Sequence of chain 1.A:
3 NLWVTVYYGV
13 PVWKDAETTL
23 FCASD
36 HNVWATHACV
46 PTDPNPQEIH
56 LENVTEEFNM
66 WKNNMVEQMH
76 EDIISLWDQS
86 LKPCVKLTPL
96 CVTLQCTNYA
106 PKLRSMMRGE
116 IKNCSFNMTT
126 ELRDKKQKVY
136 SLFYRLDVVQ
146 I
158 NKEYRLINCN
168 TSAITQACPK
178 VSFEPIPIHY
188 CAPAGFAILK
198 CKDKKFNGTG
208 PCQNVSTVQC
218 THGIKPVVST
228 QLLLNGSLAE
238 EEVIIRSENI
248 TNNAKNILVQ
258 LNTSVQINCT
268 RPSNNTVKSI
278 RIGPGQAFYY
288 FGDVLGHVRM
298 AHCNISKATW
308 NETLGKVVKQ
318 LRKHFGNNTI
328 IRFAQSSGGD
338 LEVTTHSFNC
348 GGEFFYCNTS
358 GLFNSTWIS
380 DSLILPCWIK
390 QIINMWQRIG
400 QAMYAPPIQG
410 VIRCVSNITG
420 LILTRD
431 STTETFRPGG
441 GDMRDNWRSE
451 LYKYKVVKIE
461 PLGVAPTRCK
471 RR

Binding-site contacts:
Ligand atom C7 contacts residue TRP387 of chain 1.A at 4.0 Å (hydrophobic).
Ligand atom C3 contacts residue ASN355 of chain 1.A at 3.8 Å.
Ligand atom C4 contacts residue ASN355 of chain 1.A at 4.2 Å.
Ligand atom C8 contacts residue TRP387 of chain 1.A at 4.3 Å (hydrophobic).
Ligand atom C8 contacts residue LEU338 of chain 1.A at 4.3 Å (hydrophobic).
Ligand atom N2 contacts residue TRP387 of chain 1.A at 4.3 Å.
Ligand atom N2 contacts residue ASN355 of chain 1.A at 2.9 Å (h-bond).
Ligand atom C1 contacts residue ASN355 of chain 1.A at 1.4 Å.
Ligand atom O5 contacts residue ASN355 of chain 1.A at 2.4 Å (h-bond).
Ligand atom C2 contacts residue ASN355 of chain 1.A at 2.5 Å.
Ligand atom C7 contacts residue ASN355 of chain 1.A at 4.0 Å.
Ligand atom C8 contacts residue THR341 of chain 1.A at 4.0 Å.
Ligand atom C4 contacts residue GLN332 of chain 1.A at 4.5 Å.
Ligand atom C5 contacts residue ASN355 of chain 1.A at 3.7 Å.
Ligand atom C5 contacts residue GLN332 of chain 1.A at 4.0 Å.
Ligand atom O5 contacts residue SER357 of chain 1.A at 3.4 Å (h-bond).
Ligand atom C5 contacts residue SER357 of chain 1.A at 4.0 Å.
Ligand atom C1 contacts residue SER357 of chain 1.A at 3.4 Å.
Ligand atom O7 contacts residue TRP387 of chain 1.A at 4.0 Å.
Ligand atom C8 contacts residue ASN355 of chain 1.A at 4.3 Å.
Ligand atom C3 contacts residue GLN332 of chain 1.A at 4.3 Å.
Ligand atom O4 contacts residue GLN332 of chain 1.A at 4.2 Å.
Ligand atom C8 contacts residue THR342 of chain 1.A at 3.7 Å.

The small molecule below binds the protein below.
Small molecule (SMILES): CC(=O)N[C@@H]1[C@@H](O)[C@H](O)[C@@H](CO)O[C@H]1O